Sequence of chain 1.A:
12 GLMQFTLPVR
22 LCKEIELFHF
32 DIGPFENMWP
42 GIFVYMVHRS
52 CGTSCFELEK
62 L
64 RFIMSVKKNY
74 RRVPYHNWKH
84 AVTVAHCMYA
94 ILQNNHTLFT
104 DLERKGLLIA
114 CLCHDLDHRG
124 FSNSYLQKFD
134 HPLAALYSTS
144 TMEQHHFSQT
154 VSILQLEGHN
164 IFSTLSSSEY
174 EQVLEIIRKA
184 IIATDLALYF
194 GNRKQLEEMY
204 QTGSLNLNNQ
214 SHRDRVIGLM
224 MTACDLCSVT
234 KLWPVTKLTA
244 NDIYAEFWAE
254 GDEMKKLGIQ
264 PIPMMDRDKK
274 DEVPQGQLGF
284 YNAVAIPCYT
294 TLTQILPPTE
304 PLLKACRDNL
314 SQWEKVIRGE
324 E

The protein below binds the small molecule below.
Small molecule (SMILES): Cc1nc2ccc(N)cc2nc1C

Binding-site contacts:
Ligand atom C12 contacts residue ILE246 of chain 1.A at 3.8 Å (hydrophobic).
Ligand atom C3 contacts residue PHE283 of chain 1.A at 3.4 Å (hydrophobic).
Ligand atom C11 contacts residue PHE283 of chain 1.A at 3.6 Å (hydrophobic).
Ligand atom N2 contacts residue GLN280 of chain 1.A at 3.0 Å (h-bond).
Ligand atom C8 contacts residue PHE283 of chain 1.A at 3.5 Å (hydrophobic).
Ligand atom N1 contacts residue PHE283 of chain 1.A at 3.5 Å.
Ligand atom C12 contacts residue LEU229 of chain 1.A at 4.0 Å (hydrophobic).
Ligand atom C13 contacts residue VAL232 of chain 1.A at 3.8 Å (hydrophobic).
Ligand atom C13 contacts residue GLN280 of chain 1.A at 3.5 Å.
Ligand atom C5 contacts residue LEU229 of chain 1.A at 4.5 Å (hydrophobic).
Ligand atom C5 contacts residue PHE283 of chain 1.A at 3.7 Å (hydrophobic).
Ligand atom C13 contacts residue ILE246 of chain 1.A at 3.7 Å (hydrophobic).
Ligand atom N10 contacts residue PHE283 of chain 1.A at 4.5 Å.
Ligand atom C8 contacts residue TYR247 of chain 1.A at 4.2 Å (hydrophobic).
Ligand atom C4 contacts residue PHE250 of chain 1.A at 4.1 Å (hydrophobic).
Ligand atom C8 contacts residue MET267 of chain 1.A at 4.1 Å (hydrophobic).
Ligand atom C7 contacts residue PHE250 of chain 1.A at 3.9 Å (hydrophobic).
Ligand atom C8 contacts residue PHE250 of chain 1.A at 3.7 Å (hydrophobic).
Ligand atom N10 contacts residue PHE250 of chain 1.A at 4.2 Å.
Ligand atom C6 contacts residue ILE246 of chain 1.A at 3.9 Å (hydrophobic).
Ligand atom C4 contacts residue PHE283 of chain 1.A at 3.6 Å (hydrophobic).
Ligand atom C9 contacts residue PHE250 of chain 1.A at 3.6 Å (hydrophobic).
Ligand atom C12 contacts residue TYR78 of chain 1.A at 4.2 Å (hydrophobic).
Ligand atom C11 contacts residue PHE250 of chain 1.A at 3.7 Å (hydrophobic).
Ligand atom C6 contacts residue GLN280 of chain 1.A at 3.9 Å.
Ligand atom N2 contacts residue PHE283 of chain 1.A at 3.8 Å.
Ligand atom C5 contacts residue ILE246 of chain 1.A at 4.0 Å (hydrophobic).
Ligand atom C11 contacts residue MET267 of chain 1.A at 3.6 Å (hydrophobic).
Ligand atom C13 contacts residue PHE283 of chain 1.A at 4.3 Å (hydrophobic).
Ligand atom C4 contacts residue GLN280 of chain 1.A at 3.9 Å.
Ligand atom C8 contacts residue GLN280 of chain 1.A at 3.9 Å.
Ligand atom N2 contacts residue ILE246 of chain 1.A at 4.5 Å.
Ligand atom C9 contacts residue PHE283 of chain 1.A at 3.8 Å (hydrophobic).
Ligand atom C12 contacts residue PHE283 of chain 1.A at 4.4 Å (hydrophobic).
Ligand atom N10 contacts residue LEU189 of chain 1.A at 4.2 Å.
Ligand atom C7 contacts residue PHE283 of chain 1.A at 3.4 Å (hydrophobic).
Ligand atom C3 contacts residue PHE250 of chain 1.A at 4.1 Å (hydrophobic).
Ligand atom C6 contacts residue PHE283 of chain 1.A at 3.8 Å (hydrophobic).
Ligand atom N1 contacts residue LEU229 of chain 1.A at 4.1 Å.